This small molecule binds to this protein.
Small molecule (SMILES): C[C@@H]1C[C@H](N(C)C)[C@@H](O)[C@H](OC2CCCCCCCCCCCC2)O1

Binding-site contacts:
Ligand atom C13 contacts residue VAL199 of chain 1.B at 4.2 Å (hydrophobic).
Ligand atom C1 contacts residue THR314 of chain 1.B at 3.8 Å.
Ligand atom C17 contacts residue ALA263 of chain 1.B at 4.2 Å (hydrophobic).
Ligand atom C5 contacts residue PHE198 of chain 1.B at 4.4 Å (hydrophobic).
Ligand atom C9 contacts residue PHE198 of chain 1.B at 4.4 Å (hydrophobic).
Ligand atom C17 contacts residue LEU113 of chain 1.B at 3.5 Å (hydrophobic).
Ligand atom C16 contacts residue ALA263 of chain 1.B at 3.9 Å (hydrophobic).
Ligand atom C15 contacts residue ALA263 of chain 1.B at 4.1 Å (hydrophobic).
Ligand atom O1 contacts residue MET414 of chain 1.B at 4.2 Å.
Ligand atom C6 contacts residue PHE198 of chain 1.B at 4.5 Å (hydrophobic).
Ligand atom C18 contacts residue ALA263 of chain 1.B at 3.7 Å (hydrophobic).
Ligand atom C14 contacts residue VAL262 of chain 1.B at 3.6 Å (hydrophobic).
Ligand atom C20 contacts residue THR314 of chain 1.B at 4.3 Å.
Ligand atom C3 contacts residue ILE415 of chain 1.B at 4.0 Å (hydrophobic).
Ligand atom C16 contacts residue ILE259 of chain 1.B at 3.6 Å (hydrophobic).
Ligand atom C19 contacts residue THR267 of chain 1.B at 3.5 Å.
Ligand atom C11 contacts residue GLU114 of chain 1.B at 3.3 Å.
Ligand atom C16 contacts residue LEU113 of chain 1.B at 4.1 Å (hydrophobic).
Ligand atom C20 contacts residue VAL310 of chain 1.B at 4.1 Å (hydrophobic).
Ligand atom C15 contacts residue VAL262 of chain 1.B at 4.5 Å (hydrophobic).
Ligand atom C13 contacts residue VAL262 of chain 1.B at 3.8 Å (hydrophobic).
Ligand atom C10 contacts residue THR314 of chain 1.B at 3.7 Å.
Ligand atom C21 contacts residue THR314 of chain 1.B at 4.2 Å.
Ligand atom N contacts residue GLU114 of chain 1.B at 3.3 Å (salt-bridge).
Ligand atom C11 contacts residue ILE259 of chain 1.B at 4.3 Å (hydrophobic).
Ligand atom C2 contacts residue MET414 of chain 1.B at 3.9 Å (hydrophobic).
Ligand atom C20 contacts residue HEM1 of chain 1.E at 3.8 Å.
Ligand atom C21 contacts residue VAL310 of chain 1.B at 3.6 Å (hydrophobic).
Ligand atom C10 contacts residue GLU114 of chain 1.B at 3.8 Å.
Ligand atom C17 contacts residue HEM1 of chain 1.E at 4.0 Å.
Ligand atom C19 contacts residue HEM1 of chain 1.E at 3.5 Å.
Ligand atom C18 contacts residue HEM1 of chain 1.E at 3.6 Å.
Ligand atom C18 contacts residue THR267 of chain 1.B at 4.2 Å.
Ligand atom C19 contacts residue VAL310 of chain 1.B at 4.2 Å (hydrophobic).
Ligand atom C2 contacts residue ILE415 of chain 1.B at 3.8 Å (hydrophobic).

Sequence of chain 1.B:
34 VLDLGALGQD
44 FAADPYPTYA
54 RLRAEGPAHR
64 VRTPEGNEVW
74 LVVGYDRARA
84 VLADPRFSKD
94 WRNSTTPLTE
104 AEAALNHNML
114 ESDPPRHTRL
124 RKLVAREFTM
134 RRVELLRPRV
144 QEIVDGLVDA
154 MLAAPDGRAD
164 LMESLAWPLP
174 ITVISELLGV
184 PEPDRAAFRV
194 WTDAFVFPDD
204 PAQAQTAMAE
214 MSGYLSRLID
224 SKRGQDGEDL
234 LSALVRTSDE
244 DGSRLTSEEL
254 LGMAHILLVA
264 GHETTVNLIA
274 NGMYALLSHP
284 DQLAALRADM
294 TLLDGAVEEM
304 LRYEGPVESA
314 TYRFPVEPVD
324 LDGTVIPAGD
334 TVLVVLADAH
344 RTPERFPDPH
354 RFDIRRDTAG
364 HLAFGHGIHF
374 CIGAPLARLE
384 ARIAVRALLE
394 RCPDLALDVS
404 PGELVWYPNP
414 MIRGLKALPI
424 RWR